Sequence of chain 1.B:
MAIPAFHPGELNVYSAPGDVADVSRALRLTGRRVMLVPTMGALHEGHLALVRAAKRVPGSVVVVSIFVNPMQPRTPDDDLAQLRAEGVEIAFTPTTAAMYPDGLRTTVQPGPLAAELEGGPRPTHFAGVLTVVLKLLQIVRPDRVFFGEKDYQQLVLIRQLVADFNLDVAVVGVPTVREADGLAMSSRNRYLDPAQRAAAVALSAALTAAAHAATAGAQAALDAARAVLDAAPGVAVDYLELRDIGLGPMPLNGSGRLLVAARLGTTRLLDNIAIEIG

A protein and the small-molecule ligand that binds it are described below.
Small molecule (SMILES): COc1ccc2[nH]c(C(=O)NS(=O)(=O)c3ccc(C)cn3)cc2c1

Sequence of chain 1.A:
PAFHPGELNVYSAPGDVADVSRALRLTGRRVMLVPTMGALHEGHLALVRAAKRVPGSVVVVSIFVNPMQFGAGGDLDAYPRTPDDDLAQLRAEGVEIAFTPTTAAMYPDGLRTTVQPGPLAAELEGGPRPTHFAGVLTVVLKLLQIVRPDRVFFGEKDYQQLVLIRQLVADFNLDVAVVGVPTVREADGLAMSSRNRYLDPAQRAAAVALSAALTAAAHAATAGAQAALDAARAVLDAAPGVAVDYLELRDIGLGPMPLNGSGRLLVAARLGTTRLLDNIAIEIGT

Binding-site contacts:
Ligand atom NAO contacts residue THR134 of chain 1.A at 4.0 Å.
Ligand atom CAL contacts residue THR134 of chain 1.A at 3.6 Å.
Ligand atom CAH contacts residue PRO133 of chain 1.A at 3.5 Å (hydrophobic).
Ligand atom CAR contacts residue THR134 of chain 1.A at 4.0 Å.
Ligand atom CAB contacts residue MET71 of chain 1.A at 3.6 Å (hydrophobic).
Ligand atom NAN contacts residue THR134 of chain 1.A at 4.1 Å.
Ligand atom CAT contacts residue THR134 of chain 1.A at 4.2 Å.
Ligand atom CAG contacts residue GLN119 of chain 1.B at 3.7 Å.
Ligand atom SAX contacts residue GLN119 of chain 1.B at 4.1 Å.
Ligand atom OAC contacts residue THR134 of chain 1.A at 4.2 Å.
Ligand atom CAG contacts residue EDO1 of chain 1.O at 3.8 Å.
Ligand atom CAF contacts residue LEU114 of chain 1.A at 3.9 Å (hydrophobic).
Ligand atom CAB contacts residue ALA137 of chain 1.A at 3.9 Å (hydrophobic).
Ligand atom OAP contacts residue PRO133 of chain 1.A at 3.6 Å.
Ligand atom CAV contacts residue THR134 of chain 1.A at 4.0 Å.
Ligand atom CAR contacts residue LEU114 of chain 1.A at 3.7 Å (hydrophobic).
Ligand atom SAX contacts residue EDO1 of chain 1.O at 4.2 Å.
Ligand atom CAJ contacts residue THR134 of chain 1.A at 3.8 Å.
Ligand atom CAG contacts residue LEU114 of chain 1.A at 4.0 Å (hydrophobic).
Ligand atom OAE contacts residue EDO1 of chain 1.O at 3.4 Å.
Ligand atom CAB contacts residue THR134 of chain 1.A at 3.8 Å.
Ligand atom CAS contacts residue PRO133 of chain 1.A at 3.5 Å (hydrophobic).
Ligand atom CAB contacts residue GLY138 of chain 1.A at 3.5 Å.
Ligand atom CAQ contacts residue THR134 of chain 1.A at 3.8 Å.
Ligand atom CAJ contacts residue LEU114 of chain 1.A at 3.7 Å (hydrophobic).
Ligand atom CAK contacts residue PRO133 of chain 1.A at 3.9 Å (hydrophobic).
Ligand atom OAC contacts residue GLN119 of chain 1.B at 3.4 Å (h-bond).
Ligand atom CAF contacts residue ALA137 of chain 1.A at 4.0 Å (hydrophobic).
Ligand atom NAM contacts residue THR134 of chain 1.A at 3.9 Å.
Ligand atom CAU contacts residue THR134 of chain 1.A at 3.6 Å.
Ligand atom CAG contacts residue THR117 of chain 1.A at 3.9 Å.
Ligand atom CAT contacts residue LEU114 of chain 1.A at 3.9 Å (hydrophobic).
Ligand atom SAX contacts residue LEU114 of chain 1.A at 4.2 Å.
Ligand atom CAI contacts residue PRO133 of chain 1.A at 4.0 Å (hydrophobic).
Ligand atom CAR contacts residue ALA137 of chain 1.A at 4.2 Å (hydrophobic).
Ligand atom CAT contacts residue EDO1 of chain 1.O at 4.2 Å.
Ligand atom NAM contacts residue LEU114 of chain 1.A at 3.8 Å.
Ligand atom OAD contacts residue LEU114 of chain 1.A at 3.3 Å.
Ligand atom OAE contacts residue GLN119 of chain 1.B at 2.8 Å (h-bond).
Ligand atom CAF contacts residue THR117 of chain 1.A at 3.8 Å.